A small-molecule ligand and the protein it binds are described below.
Small molecule (SMILES): CC(C)C[C@H](NP(=O)(O)CNC(=O)OCc1ccccc1)C(=O)NC[C@@H](C)C(C)C

Binding-site contacts:
Ligand atom C1 contacts residue GOL1 of chain 1.G at 3.4 Å.
Ligand atom N16 contacts residue ASN112 of chain 1.A at 3.2 Å (h-bond).
Ligand atom O14 contacts residue GLU143 of chain 1.A at 2.6 Å (salt-bridge).
Ligand atom P13 contacts residue ALA113 of chain 1.A at 3.3 Å.
Ligand atom C17 contacts residue GLU143 of chain 1.A at 3.6 Å.
Ligand atom O23 contacts residue ARG203 of chain 1.A at 2.9 Å (salt-bridge).
Ligand atom O10 contacts residue DMS1 of chain 1.J at 3.7 Å.
Ligand atom O15 contacts residue HIS231 of chain 1.A at 2.9 Å (h-bond).
Ligand atom P13 contacts residue ZN1 of chain 1.B at 3.0 Å.
Ligand atom N16 contacts residue ALA113 of chain 1.A at 2.8 Å (h-bond).
Ligand atom O14 contacts residue PHE114 of chain 1.A at 3.7 Å.
Ligand atom C21 contacts residue VAL139 of chain 1.A at 3.7 Å (hydrophobic).
Ligand atom N11 contacts residue GOL1 of chain 1.G at 3.1 Å (h-bond).
Ligand atom N16 contacts residue GLU143 of chain 1.A at 3.2 Å (salt-bridge).
Ligand atom C25 contacts residue HIS231 of chain 1.A at 3.6 Å.
Ligand atom O15 contacts residue GLU166 of chain 1.A at 2.9 Å (salt-bridge).
Ligand atom C12 contacts residue ASN112 of chain 1.A at 3.7 Å.
Ligand atom O15 contacts residue TYR157 of chain 1.A at 3.4 Å (h-bond).
Ligand atom O14 contacts residue HIS146 of chain 1.A at 3.4 Å.
Ligand atom C18 contacts residue GLU143 of chain 1.A at 3.4 Å.
Ligand atom N24 contacts residue ASN112 of chain 1.A at 3.0 Å (h-bond).
Ligand atom C19 contacts residue LEU202 of chain 1.A at 3.6 Å (hydrophobic).
Ligand atom O14 contacts residue ZN1 of chain 1.B at 3.1 Å.
Ligand atom O14 contacts residue GOL1 of chain 1.G at 2.8 Å (h-bond).
Ligand atom C6 contacts residue GOL1 of chain 1.G at 3.7 Å.
Ligand atom C12 contacts residue ALA113 of chain 1.A at 3.3 Å (hydrophobic).
Ligand atom C20 contacts residue ARG203 of chain 1.A at 3.7 Å.
Ligand atom O14 contacts residue ALA113 of chain 1.A at 3.3 Å (h-bond).
Ligand atom O23 contacts residue HIS231 of chain 1.A at 3.1 Å.
Ligand atom O8 contacts residue GOL1 of chain 1.G at 3.3 Å.
Ligand atom N24 contacts residue HIS231 of chain 1.A at 3.7 Å.
Ligand atom C27 contacts residue ASN112 of chain 1.A at 3.5 Å.
Ligand atom N11 contacts residue PHE114 of chain 1.A at 3.6 Å.
Ligand atom O15 contacts residue HIS146 of chain 1.A at 3.6 Å (h-bond).
Ligand atom C22 contacts residue HIS231 of chain 1.A at 3.6 Å.
Ligand atom C27 contacts residue ASN111 of chain 1.A at 3.7 Å.
Ligand atom C21 contacts residue LEU202 of chain 1.A at 3.6 Å (hydrophobic).
Ligand atom C4 contacts residue TRP115 of chain 1.A at 3.6 Å (hydrophobic).
Ligand atom O15 contacts residue ZN1 of chain 1.B at 2.0 Å.
Ligand atom O15 contacts residue HIS142 of chain 1.A at 3.3 Å (h-bond).

Sequence of chain 1.A:
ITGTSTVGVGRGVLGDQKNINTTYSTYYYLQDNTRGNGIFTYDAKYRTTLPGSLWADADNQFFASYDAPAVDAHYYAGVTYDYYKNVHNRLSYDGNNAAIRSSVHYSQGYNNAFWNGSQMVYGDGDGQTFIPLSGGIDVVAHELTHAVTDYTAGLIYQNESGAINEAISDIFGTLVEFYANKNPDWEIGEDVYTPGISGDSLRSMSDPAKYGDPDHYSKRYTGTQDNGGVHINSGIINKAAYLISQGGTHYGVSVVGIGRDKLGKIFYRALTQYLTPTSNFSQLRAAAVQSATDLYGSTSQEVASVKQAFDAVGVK